Sequence of chain 49.C:
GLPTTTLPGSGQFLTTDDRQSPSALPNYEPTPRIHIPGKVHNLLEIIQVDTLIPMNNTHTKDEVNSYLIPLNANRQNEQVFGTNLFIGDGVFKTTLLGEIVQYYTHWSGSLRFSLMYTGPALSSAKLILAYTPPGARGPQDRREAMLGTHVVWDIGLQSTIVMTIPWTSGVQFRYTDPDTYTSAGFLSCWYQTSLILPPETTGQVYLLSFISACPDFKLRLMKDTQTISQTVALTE

A protein and the small-molecule ligand that binds it are described below.
Small molecule (SMILES): Cc1cc(CCCOc2c(C)cc(-c3noc(C(F)(F)F)n3)cc2C)on1

Binding-site contacts:
Ligand atom N3A contacts residue PHE186 of chain 49.A at 3.4 Å.
Ligand atom F3 contacts residue ALA150 of chain 49.A at 2.7 Å.
Ligand atom C3A contacts residue PHE186 of chain 49.A at 3.7 Å (hydrophobic).
Ligand atom CM6 contacts residue LEU25 of chain 49.C at 3.8 Å (hydrophobic).
Ligand atom F3 contacts residue SER175 of chain 49.A at 2.8 Å.
Ligand atom CM3 contacts residue ASN219 of chain 49.A at 3.8 Å.
Ligand atom O1 contacts residue MET221 of chain 49.A at 3.7 Å.
Ligand atom C2A contacts residue PHE186 of chain 49.A at 3.5 Å (hydrophobic).
Ligand atom F3 contacts residue TYR152 of chain 49.A at 3.6 Å.
Ligand atom C2C contacts residue TYR128 of chain 49.A at 3.2 Å (hydrophobic).
Ligand atom C2C contacts residue ILE104 of chain 49.A at 3.8 Å (hydrophobic).
Ligand atom C3C contacts residue TYR128 of chain 49.A at 3.3 Å (hydrophobic).
Ligand atom C2A contacts residue TYR152 of chain 49.A at 3.7 Å (hydrophobic).
Ligand atom C3 contacts residue LEU106 of chain 49.A at 3.8 Å (hydrophobic).
Ligand atom N1A contacts residue PRO174 of chain 49.A at 3.5 Å.
Ligand atom CM6 contacts residue TYR152 of chain 49.A at 3.4 Å (hydrophobic).
Ligand atom F2 contacts residue VAL176 of chain 49.A at 2.7 Å.
Ligand atom CM2 contacts residue MET224 of chain 49.A at 3.5 Å (hydrophobic).
Ligand atom F1 contacts residue PHE186 of chain 49.A at 3.8 Å.
Ligand atom N1A contacts residue ALA24 of chain 49.C at 3.2 Å.
Ligand atom CM2 contacts residue TYR128 of chain 49.A at 3.4 Å (hydrophobic).
Ligand atom CM6 contacts residue VAL188 of chain 49.A at 3.8 Å (hydrophobic).
Ligand atom F1 contacts residue ALA150 of chain 49.A at 3.8 Å.
Ligand atom C3B contacts residue MET224 of chain 49.A at 3.6 Å (hydrophobic).
Ligand atom CM4 contacts residue ALA150 of chain 49.A at 3.6 Å (hydrophobic).
Ligand atom O1A contacts residue PRO174 of chain 49.A at 3.5 Å.
Ligand atom N3A contacts residue TYR152 of chain 49.A at 3.8 Å.
Ligand atom C1C contacts residue TYR197 of chain 49.A at 3.5 Å (hydrophobic).
Ligand atom CM2 contacts residue ILE104 of chain 49.A at 3.6 Å (hydrophobic).
Ligand atom C6B contacts residue TYR152 of chain 49.A at 3.6 Å (hydrophobic).
Ligand atom C1C contacts residue TYR128 of chain 49.A at 3.5 Å (hydrophobic).
Ligand atom F3 contacts residue VAL176 of chain 49.A at 3.6 Å.
Ligand atom CM4 contacts residue VAL176 of chain 49.A at 3.8 Å (hydrophobic).
Ligand atom F1 contacts residue MET224 of chain 49.A at 3.6 Å.
Ligand atom F3 contacts residue MET151 of chain 49.A at 3.7 Å.
Ligand atom C4 contacts residue TYR197 of chain 49.A at 3.4 Å (hydrophobic).
Ligand atom C2B contacts residue ILE104 of chain 49.A at 3.8 Å (hydrophobic).
Ligand atom O1A contacts residue ALA24 of chain 49.C at 3.3 Å.
Ligand atom C5B contacts residue TYR152 of chain 49.A at 3.5 Å (hydrophobic).
Ligand atom F3 contacts residue PRO174 of chain 49.A at 2.9 Å.

Sequence of chain 50.C:
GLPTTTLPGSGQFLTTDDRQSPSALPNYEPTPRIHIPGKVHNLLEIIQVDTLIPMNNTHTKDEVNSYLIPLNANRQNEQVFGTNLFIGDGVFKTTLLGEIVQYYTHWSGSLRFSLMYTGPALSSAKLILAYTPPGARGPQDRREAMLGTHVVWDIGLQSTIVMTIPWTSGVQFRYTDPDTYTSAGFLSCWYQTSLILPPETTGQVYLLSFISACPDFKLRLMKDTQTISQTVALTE

Sequence of chain 49.A:
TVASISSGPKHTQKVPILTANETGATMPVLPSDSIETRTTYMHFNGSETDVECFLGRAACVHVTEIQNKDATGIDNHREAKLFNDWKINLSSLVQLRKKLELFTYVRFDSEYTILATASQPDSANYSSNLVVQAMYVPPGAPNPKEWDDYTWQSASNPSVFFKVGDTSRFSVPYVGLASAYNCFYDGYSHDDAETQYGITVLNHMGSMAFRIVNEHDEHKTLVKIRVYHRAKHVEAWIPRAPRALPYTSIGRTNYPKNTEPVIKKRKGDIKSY